Sequence of chain 1.A:
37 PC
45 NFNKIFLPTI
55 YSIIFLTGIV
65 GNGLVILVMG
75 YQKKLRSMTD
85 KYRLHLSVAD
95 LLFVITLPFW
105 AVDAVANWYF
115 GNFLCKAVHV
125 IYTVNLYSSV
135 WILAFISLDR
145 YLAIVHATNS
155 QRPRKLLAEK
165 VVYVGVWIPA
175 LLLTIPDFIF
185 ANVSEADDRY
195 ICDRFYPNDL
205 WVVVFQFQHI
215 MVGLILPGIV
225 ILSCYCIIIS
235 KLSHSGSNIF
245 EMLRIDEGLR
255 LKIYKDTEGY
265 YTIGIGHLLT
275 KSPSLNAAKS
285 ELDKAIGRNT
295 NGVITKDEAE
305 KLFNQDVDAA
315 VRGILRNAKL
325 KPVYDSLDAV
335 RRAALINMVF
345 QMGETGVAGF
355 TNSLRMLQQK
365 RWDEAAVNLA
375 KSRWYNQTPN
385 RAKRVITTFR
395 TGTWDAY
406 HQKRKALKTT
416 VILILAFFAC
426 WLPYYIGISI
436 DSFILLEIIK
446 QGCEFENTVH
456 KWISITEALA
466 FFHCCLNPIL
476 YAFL

Binding-site contacts:
Ligand atom C14 contacts residue ASP107 of chain 1.A at 3.8 Å.
Ligand atom C9 contacts residue CYS196 of chain 1.A at 3.8 Å (hydrophobic).
Ligand atom C4 contacts residue GLU462 of chain 1.A at 3.1 Å.
Ligand atom C1 contacts residue ARG198 of chain 1.A at 4.0 Å.
Ligand atom C4 contacts residue TRP104 of chain 1.A at 3.9 Å (hydrophobic).
Ligand atom C13 contacts residue ALA108 of chain 1.A at 4.2 Å (hydrophobic).
Ligand atom C19 contacts residue VAL122 of chain 1.A at 3.6 Å (hydrophobic).
Ligand atom S1 contacts residue GLU462 of chain 1.A at 3.1 Å (salt-bridge).
Ligand atom S2 contacts residue CYS196 of chain 1.A at 3.8 Å.
Ligand atom C1 contacts residue TYR429 of chain 1.A at 4.1 Å (hydrophobic).
Ligand atom C20 contacts residue VAL122 of chain 1.A at 4.2 Å (hydrophobic).
Ligand atom C19 contacts residue HIS123 of chain 1.A at 4.2 Å.
Ligand atom C3 contacts residue TRP104 of chain 1.A at 3.8 Å (hydrophobic).
Ligand atom S2 contacts residue ASP197 of chain 1.A at 3.4 Å.
Ligand atom C14 contacts residue ALA108 of chain 1.A at 4.0 Å (hydrophobic).
Ligand atom C2 contacts residue TYR126 of chain 1.A at 4.2 Å (hydrophobic).
Ligand atom N4 contacts residue ASP107 of chain 1.A at 3.4 Å (salt-bridge).
Ligand atom N1 contacts residue GLU462 of chain 1.A at 2.8 Å (salt-bridge).
Ligand atom C1 contacts residue TYR126 of chain 1.A at 3.5 Å (hydrophobic).
Ligand atom C15 contacts residue ASP107 of chain 1.A at 3.1 Å.
Ligand atom C3 contacts residue TYR126 of chain 1.A at 3.5 Å (hydrophobic).
Ligand atom C20 contacts residue TRP112 of chain 1.A at 3.5 Å (hydrophobic).
Ligand atom S1 contacts residue TRP104 of chain 1.A at 3.8 Å.
Ligand atom C13 contacts residue ASP107 of chain 1.A at 3.5 Å.
Ligand atom C16 contacts residue ASP107 of chain 1.A at 3.1 Å.
Ligand atom C18 contacts residue TRP104 of chain 1.A at 3.9 Å (hydrophobic).
Ligand atom C21 contacts residue CYS196 of chain 1.A at 3.3 Å (hydrophobic).
Ligand atom C16 contacts residue CYS196 of chain 1.A at 3.6 Å (hydrophobic).
Ligand atom C1 contacts residue GLU462 of chain 1.A at 3.3 Å.
Ligand atom N1 contacts residue TRP104 of chain 1.A at 3.3 Å.
Ligand atom C10 contacts residue ASP107 of chain 1.A at 4.2 Å.
Ligand atom C3 contacts residue HIS123 of chain 1.A at 4.2 Å.
Ligand atom C2 contacts residue GLU462 of chain 1.A at 3.6 Å.
Ligand atom N4 contacts residue CYS196 of chain 1.A at 3.2 Å (h-bond).
Ligand atom C21 contacts residue TRP112 of chain 1.A at 4.0 Å (hydrophobic).
Ligand atom C2 contacts residue TRP104 of chain 1.A at 4.2 Å (hydrophobic).
Ligand atom C20 contacts residue ASP107 of chain 1.A at 3.9 Å.
Ligand atom C17 contacts residue CYS196 of chain 1.A at 4.1 Å (hydrophobic).
Ligand atom C21 contacts residue ASP107 of chain 1.A at 3.3 Å.
Ligand atom C19 contacts residue TRP104 of chain 1.A at 4.2 Å (hydrophobic).

A small-molecule ligand and the protein it binds are described below.
Small molecule (SMILES): CC1(C)CN2C(CS/C(=N\C3CCCCC3)NC3CCCCC3)=CSC2=N1